Sequence of chain 1.A:
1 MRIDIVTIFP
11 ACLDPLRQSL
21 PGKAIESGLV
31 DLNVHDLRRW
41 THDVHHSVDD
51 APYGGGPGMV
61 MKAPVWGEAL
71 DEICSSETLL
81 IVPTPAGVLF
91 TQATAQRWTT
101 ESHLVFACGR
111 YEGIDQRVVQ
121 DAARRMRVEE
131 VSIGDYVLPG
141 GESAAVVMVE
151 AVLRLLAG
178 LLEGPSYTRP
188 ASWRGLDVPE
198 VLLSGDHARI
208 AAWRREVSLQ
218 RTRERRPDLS

Sequence of chain 2.A:
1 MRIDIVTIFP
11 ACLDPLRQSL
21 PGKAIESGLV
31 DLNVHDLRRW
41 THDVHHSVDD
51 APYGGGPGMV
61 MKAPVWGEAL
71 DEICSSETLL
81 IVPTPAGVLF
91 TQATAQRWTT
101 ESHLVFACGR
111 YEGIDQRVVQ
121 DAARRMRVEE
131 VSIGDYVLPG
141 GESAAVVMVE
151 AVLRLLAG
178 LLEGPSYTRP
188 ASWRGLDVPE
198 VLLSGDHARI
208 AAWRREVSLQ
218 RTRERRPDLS

A protein and the small-molecule ligand that binds it are described below.
Small molecule (SMILES): CCCCCCCCNCc1ccc(CNC(=O)c2csc3nc[nH]c(=O)c23)cc1

Binding-site contacts:
Ligand atom OAB contacts residue GLY140 of chain 2.A at 3.4 Å.
Ligand atom OAC contacts residue VAL137 of chain 2.A at 3.8 Å.
Ligand atom NAS contacts residue ILE133 of chain 2.A at 3.2 Å (h-bond).
Ligand atom CAH contacts residue TYR136 of chain 2.A at 3.3 Å (hydrophobic).
Ligand atom CAF contacts residue LEU138 of chain 2.A at 3.3 Å (hydrophobic).
Ligand atom CAP contacts residue GLU112 of chain 2.A at 3.6 Å.
Ligand atom CAD contacts residue VAL137 of chain 2.A at 3.6 Å (hydrophobic).
Ligand atom CAX contacts residue PRO85 of chain 2.A at 3.7 Å (hydrophobic).
Ligand atom OAC contacts residue LEU138 of chain 2.A at 2.9 Å (h-bond).
Ligand atom OAC contacts residue PRO85 of chain 2.A at 3.7 Å.
Ligand atom SAW contacts residue THR84 of chain 2.A at 3.4 Å (h-bond).
Ligand atom NAS contacts residue SER132 of chain 2.A at 3.3 Å (h-bond).
Ligand atom CAN contacts residue GLU112 of chain 2.A at 3.4 Å.
Ligand atom NAU contacts residue LEU138 of chain 2.A at 3.5 Å (h-bond).
Ligand atom CAI contacts residue THR84 of chain 2.A at 3.4 Å.
Ligand atom CAX contacts residue GLY140 of chain 2.A at 3.8 Å.
Ligand atom NAT contacts residue GLU112 of chain 2.A at 2.7 Å (salt-bridge).
Ligand atom CBA contacts residue PRO85 of chain 2.A at 3.8 Å (hydrophobic).
Ligand atom SAW contacts residue ALA144 of chain 2.A at 3.6 Å.
Ligand atom CAQ contacts residue GLU180 of chain 1.A at 3.6 Å.
Ligand atom SAW contacts residue VAL131 of chain 2.A at 3.7 Å.
Ligand atom NAU contacts residue PRO85 of chain 2.A at 3.6 Å.
Ligand atom CBB contacts residue PRO85 of chain 2.A at 3.8 Å (hydrophobic).
Ligand atom CAI contacts residue PRO83 of chain 2.A at 3.3 Å (hydrophobic).
Ligand atom NAV contacts residue TYR136 of chain 2.A at 2.7 Å (h-bond).
Ligand atom CAK contacts residue PRO57 of chain 2.A at 3.7 Å (hydrophobic).
Ligand atom CAR contacts residue LEU138 of chain 2.A at 3.2 Å (hydrophobic).
Ligand atom CAH contacts residue GLY134 of chain 2.A at 3.2 Å.
Ligand atom CAO contacts residue GLU112 of chain 2.A at 3.4 Å.
Ligand atom CAH contacts residue SER132 of chain 2.A at 3.3 Å.
Ligand atom OAB contacts residue GLY141 of chain 2.A at 3.3 Å (h-bond).
Ligand atom SAW contacts residue PRO83 of chain 2.A at 3.7 Å.
Ligand atom CAE contacts residue GLU112 of chain 2.A at 3.3 Å.
Ligand atom CBD contacts residue PRO85 of chain 2.A at 3.8 Å (hydrophobic).
Ligand atom CBB contacts residue TYR136 of chain 2.A at 3.8 Å (hydrophobic).
Ligand atom CAL contacts residue GLU112 of chain 2.A at 3.6 Å.
Ligand atom CBB contacts residue LEU138 of chain 2.A at 3.8 Å (hydrophobic).
Ligand atom CAM contacts residue GLU112 of chain 2.A at 3.3 Å.
Ligand atom CAZ contacts residue LEU138 of chain 2.A at 3.7 Å (hydrophobic).
Ligand atom CAF contacts residue VAL137 of chain 2.A at 3.7 Å (hydrophobic).